A small-molecule ligand and the protein it binds are described below.
Small molecule (SMILES): CC(=O)Nc1nnc(S(N)(=O)=O)s1

Sequence of chain 1.B:
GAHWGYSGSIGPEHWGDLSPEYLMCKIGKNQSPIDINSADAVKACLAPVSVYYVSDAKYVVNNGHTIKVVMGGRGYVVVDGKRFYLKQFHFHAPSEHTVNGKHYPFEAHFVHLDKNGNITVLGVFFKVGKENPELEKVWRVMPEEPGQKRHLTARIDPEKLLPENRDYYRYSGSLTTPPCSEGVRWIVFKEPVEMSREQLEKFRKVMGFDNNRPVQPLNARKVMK

Binding-site contacts:
Ligand atom C1 contacts residue THR198 of chain 1.B at 4.3 Å.
Ligand atom N3 contacts residue THR198 of chain 1.B at 3.8 Å.
Ligand atom N1 contacts residue HIS114 of chain 1.B at 3.4 Å (h-bond).
Ligand atom O1 contacts residue LEU197 of chain 1.B at 3.5 Å.
Ligand atom S1 contacts residue HIS112 of chain 1.B at 3.9 Å.
Ligand atom O2 contacts residue ZN1 of chain 1.Q at 3.0 Å.
Ligand atom N1 contacts residue HIS131 of chain 1.B at 3.4 Å (h-bond).
Ligand atom S2 contacts residue VAL133 of chain 1.B at 4.0 Å.
Ligand atom C4 contacts residue GLN110 of chain 1.B at 4.2 Å.
Ligand atom C2 contacts residue THR199 of chain 1.B at 3.9 Å.
Ligand atom C1 contacts residue ZN1 of chain 1.Q at 4.2 Å.
Ligand atom O3 contacts residue VAL133 of chain 1.B at 4.1 Å.
Ligand atom S2 contacts residue GLN110 of chain 1.B at 4.2 Å.
Ligand atom S2 contacts residue HIS112 of chain 1.B at 4.0 Å.
Ligand atom O2 contacts residue VAL133 of chain 1.B at 3.8 Å.
Ligand atom S1 contacts residue THR198 of chain 1.B at 3.8 Å.
Ligand atom O2 contacts residue HIS131 of chain 1.B at 3.5 Å (h-bond).
Ligand atom O2 contacts residue HIS112 of chain 1.B at 3.3 Å.
Ligand atom S1 contacts residue HIS131 of chain 1.B at 4.0 Å.
Ligand atom O1 contacts residue ZN1 of chain 1.Q at 4.1 Å.
Ligand atom O2 contacts residue VAL143 of chain 1.B at 3.9 Å.
Ligand atom S2 contacts residue LEU197 of chain 1.B at 4.1 Å.
Ligand atom C1 contacts residue THR199 of chain 1.B at 4.2 Å.
Ligand atom N1 contacts residue ZN1 of chain 1.Q at 1.9 Å.
Ligand atom O3 contacts residue GLN110 of chain 1.B at 3.1 Å (h-bond).
Ligand atom N1 contacts residue THR198 of chain 1.B at 2.9 Å (h-bond).
Ligand atom O2 contacts residue TRP208 of chain 1.B at 4.2 Å.
Ligand atom N3 contacts residue THR199 of chain 1.B at 3.0 Å (h-bond).
Ligand atom C1 contacts residue LEU197 of chain 1.B at 4.1 Å (hydrophobic).
Ligand atom N2 contacts residue THR199 of chain 1.B at 2.7 Å (h-bond).
Ligand atom C1 contacts residue HIS112 of chain 1.B at 4.3 Å.
Ligand atom O1 contacts residue THR198 of chain 1.B at 3.0 Å (h-bond).
Ligand atom O1 contacts residue TRP208 of chain 1.B at 3.6 Å.
Ligand atom C2 contacts residue LEU197 of chain 1.B at 4.2 Å (hydrophobic).
Ligand atom N1 contacts residue HIS112 of chain 1.B at 3.3 Å (h-bond).
Ligand atom N2 contacts residue LEU197 of chain 1.B at 4.0 Å.
Ligand atom N1 contacts residue GLU118 of chain 1.B at 4.0 Å.
Ligand atom C3 contacts residue GLN110 of chain 1.B at 3.8 Å.
Ligand atom S1 contacts residue ZN1 of chain 1.Q at 3.1 Å.
Ligand atom N3 contacts residue LEU197 of chain 1.B at 3.7 Å.